Binding-site contacts:
Ligand atom C1 contacts residue ASN149 of chain 1.A at 1.4 Å.
Ligand atom O7 contacts residue ASN149 of chain 1.A at 3.1 Å (h-bond).
Ligand atom N2 contacts residue ASN149 of chain 1.A at 2.8 Å (h-bond).
Ligand atom C8 contacts residue ALA159 of chain 1.A at 3.4 Å (hydrophobic).
Ligand atom C3 contacts residue GLU147 of chain 1.A at 4.5 Å.
Ligand atom C7 contacts residue ASN149 of chain 1.A at 3.2 Å.
Ligand atom O5 contacts residue ASN149 of chain 1.A at 2.4 Å (h-bond).
Ligand atom C8 contacts residue ASN157 of chain 1.A at 4.0 Å.
Ligand atom C7 contacts residue ASN157 of chain 1.A at 4.4 Å.
Ligand atom C4 contacts residue ASN149 of chain 1.A at 4.1 Å.
Ligand atom C2 contacts residue GLU147 of chain 1.A at 4.5 Å.
Ligand atom C5 contacts residue ASN149 of chain 1.A at 3.6 Å.
Ligand atom N2 contacts residue GLU147 of chain 1.A at 3.8 Å.
Ligand atom O7 contacts residue ASN157 of chain 1.A at 4.1 Å.
Ligand atom C8 contacts residue ILE158 of chain 1.A at 3.8 Å (hydrophobic).
Ligand atom C1 contacts residue GLU147 of chain 1.A at 4.5 Å.
Ligand atom C3 contacts residue ASN149 of chain 1.A at 3.7 Å.
Ligand atom C2 contacts residue ASN149 of chain 1.A at 2.2 Å.

Sequence of chain 1.A:
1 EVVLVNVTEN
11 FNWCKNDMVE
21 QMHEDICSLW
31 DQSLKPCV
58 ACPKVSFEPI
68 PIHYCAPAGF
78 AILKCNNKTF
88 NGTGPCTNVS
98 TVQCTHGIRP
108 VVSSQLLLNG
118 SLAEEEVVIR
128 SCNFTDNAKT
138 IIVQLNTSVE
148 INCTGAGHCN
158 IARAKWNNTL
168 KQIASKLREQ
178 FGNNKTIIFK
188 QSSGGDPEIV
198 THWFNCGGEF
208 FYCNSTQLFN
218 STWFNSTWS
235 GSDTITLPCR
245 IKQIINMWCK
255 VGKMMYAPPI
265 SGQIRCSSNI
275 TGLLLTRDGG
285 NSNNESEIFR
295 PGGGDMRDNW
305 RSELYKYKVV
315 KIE

This small molecule binds to this protein.
Small molecule (SMILES): CC(=O)N[C@@H]1[C@@H](O)[C@H](O)[C@@H](CO)O[C@H]1O